Binding-site contacts:
Ligand atom O3' contacts residue PHE315 of chain 1.A at 3.8 Å.
Ligand atom O2 contacts residue LEU52 of chain 1.A at 3.5 Å.
Ligand atom C5 contacts residue GLN47 of chain 1.A at 3.8 Å.
Ligand atom C1' contacts residue GLN53 of chain 1.A at 3.3 Å.
Ligand atom C1' contacts residue LEU52 of chain 1.A at 4.1 Å (hydrophobic).
Ligand atom O3' contacts residue GLN53 of chain 1.A at 3.8 Å.
Ligand atom C2 contacts residue LEU52 of chain 1.A at 3.8 Å (hydrophobic).
Ligand atom C2' contacts residue GLN53 of chain 1.A at 3.4 Å.
Ligand atom O3' contacts residue LYS313 of chain 1.A at 2.6 Å (salt-bridge).
Ligand atom C4 contacts residue GLN47 of chain 1.A at 3.6 Å.
Ligand atom N4 contacts residue ARG46 of chain 1.A at 3.5 Å (salt-bridge).
Ligand atom O4' contacts residue LEU52 of chain 1.A at 3.6 Å.
Ligand atom N4 contacts residue GLN47 of chain 1.A at 2.9 Å (h-bond).
Ligand atom O3' contacts residue ARG319 of chain 1.A at 3.6 Å.
Ligand atom OP1 contacts residue SER316 of chain 1.A at 2.8 Å (h-bond).
Ligand atom O5' contacts residue PHE315 of chain 1.A at 4.0 Å.
Ligand atom O2 contacts residue GLN53 of chain 1.A at 3.1 Å (h-bond).
Ligand atom C4' contacts residue ARG319 of chain 1.A at 3.7 Å.
Ligand atom C3' contacts residue PHE315 of chain 1.A at 4.2 Å (hydrophobic).
Ligand atom N1 contacts residue GLN53 of chain 1.A at 3.9 Å.
Ligand atom C3' contacts residue GLN314 of chain 1.A at 3.3 Å.
Ligand atom C5 contacts residue GLN47 of chain 1.A at 3.5 Å.
Ligand atom N1 contacts residue LEU52 of chain 1.A at 4.2 Å.
Ligand atom C4' contacts residue PHE315 of chain 1.A at 4.1 Å (hydrophobic).
Ligand atom O3' contacts residue ASN54 of chain 1.A at 4.0 Å.
Ligand atom OP2 contacts residue SER316 of chain 1.A at 3.8 Å.
Ligand atom P contacts residue SER316 of chain 1.A at 3.7 Å.
Ligand atom O3' contacts residue GLN314 of chain 1.A at 4.1 Å.
Ligand atom C2 contacts residue GLN53 of chain 1.A at 3.9 Å.
Ligand atom C3' contacts residue THR60 of chain 1.A at 4.0 Å.
Ligand atom O3' contacts residue THR60 of chain 1.A at 3.0 Å (h-bond).
Ligand atom OP1 contacts residue PHE315 of chain 1.A at 3.5 Å.
Ligand atom C2' contacts residue GLN314 of chain 1.A at 3.5 Å.
Ligand atom O4' contacts residue ARG319 of chain 1.A at 3.9 Å.
Ligand atom O5' contacts residue GLN314 of chain 1.A at 3.6 Å.
Ligand atom C5' contacts residue PHE315 of chain 1.A at 3.6 Å (hydrophobic).
Ligand atom C4' contacts residue THR60 of chain 1.A at 3.9 Å.
Ligand atom C3' contacts residue LYS313 of chain 1.A at 3.3 Å.
Ligand atom C7 contacts residue GLN47 of chain 1.A at 3.6 Å.
Ligand atom O4' contacts residue THR60 of chain 1.A at 4.1 Å.

This small molecule binds to this protein.
Small molecule (SMILES): Cc1cn([C@H]2C[C@H](O[P](=O)(O)OC[C@H]3O[C@@H](n4ccc(N)nc4=O)C[C@@H]3O[P](=O)(O)OC[C@H]3O[C@@H](n4ccc(N)nc4=O)C[C@@H]3O)[C@@H](CO[P](=O)(O)O[C@H]3C[C@H](n4cnc5c(=O)[nH]c(N)nc54)O[C@@H]3CO[P](=O)(O)O[C@H]3C[C@H](n4ccc(N)nc4=O)O[C@@H]3CO[P](=O)(O)O[C@H]3C[C@H](n4ccc(N)nc4=O)O[C@@H]3CO[P](=O)(O)O[C@H]3C[C@H](n4cnc5c4NC=NC5N)O[C@@H]3CO)O2)c(=O)[nH]c1=O

Sequence of chain 1.A:
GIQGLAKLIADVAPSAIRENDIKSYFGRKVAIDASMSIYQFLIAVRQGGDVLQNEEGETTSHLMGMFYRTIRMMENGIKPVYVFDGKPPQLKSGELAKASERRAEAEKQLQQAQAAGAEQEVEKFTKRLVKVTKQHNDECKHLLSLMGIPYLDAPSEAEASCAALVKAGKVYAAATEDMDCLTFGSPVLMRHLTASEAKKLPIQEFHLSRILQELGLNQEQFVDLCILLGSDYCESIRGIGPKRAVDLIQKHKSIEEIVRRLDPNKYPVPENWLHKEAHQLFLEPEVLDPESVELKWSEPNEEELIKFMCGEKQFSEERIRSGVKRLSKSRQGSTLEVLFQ